Binding-site contacts:
Ligand atom C8 contacts residue ARG223 of chain 1.K at 4.2 Å.
Ligand atom O4 contacts residue LYS221 of chain 1.K at 4.4 Å.
Ligand atom O7 contacts residue ASN66 of chain 1.K at 3.3 Å (h-bond).
Ligand atom C5 contacts residue ASN89 of chain 1.K at 3.6 Å.
Ligand atom C7 contacts residue ASN66 of chain 1.K at 3.6 Å.
Ligand atom C7 contacts residue ARG223 of chain 1.K at 3.6 Å.
Ligand atom C7 contacts residue GLU68 of chain 1.K at 3.9 Å.
Ligand atom C1 contacts residue ASN89 of chain 1.K at 1.4 Å.
Ligand atom O2 contacts residue LYS221 of chain 1.K at 3.2 Å (salt-bridge).
Ligand atom C1 contacts residue ARG223 of chain 1.K at 4.3 Å.
Ligand atom N2 contacts residue ARG223 of chain 1.K at 3.9 Å.
Ligand atom C8 contacts residue SER139 of chain 1.K at 3.9 Å.
Ligand atom O3 contacts residue GLY224 of chain 1.K at 3.4 Å (h-bond).
Ligand atom O3 contacts residue LYS221 of chain 1.K at 3.8 Å.
Ligand atom O5 contacts residue ASN89 of chain 1.K at 2.3 Å (h-bond).
Ligand atom O7 contacts residue ARG223 of chain 1.K at 3.5 Å (salt-bridge).
Ligand atom C5 contacts residue ARG223 of chain 1.K at 3.8 Å.
Ligand atom C3 contacts residue ASN89 of chain 1.K at 3.8 Å.
Ligand atom C3 contacts residue ARG223 of chain 1.K at 3.5 Å.
Ligand atom C7 contacts residue ASN89 of chain 1.K at 3.3 Å.
Ligand atom C8 contacts residue ASN66 of chain 1.K at 3.2 Å.
Ligand atom N2 contacts residue GLU68 of chain 1.K at 3.8 Å.
Ligand atom C6 contacts residue ARG223 of chain 1.K at 3.5 Å.
Ligand atom O6 contacts residue GLU88 of chain 1.K at 3.6 Å.
Ligand atom C2 contacts residue ARG223 of chain 1.K at 3.5 Å.
Ligand atom C7 contacts residue CYS92 of chain 1.K at 4.3 Å (hydrophobic).
Ligand atom C2 contacts residue ASN89 of chain 1.K at 2.5 Å.
Ligand atom C4 contacts residue ASN89 of chain 1.K at 4.2 Å.
Ligand atom C4 contacts residue ARG223 of chain 1.K at 3.8 Å.
Ligand atom C8 contacts residue CYS92 of chain 1.K at 4.4 Å (hydrophobic).
Ligand atom C8 contacts residue PRO67 of chain 1.K at 4.2 Å (hydrophobic).
Ligand atom O5 contacts residue ARG223 of chain 1.K at 3.3 Å (salt-bridge).
Ligand atom C8 contacts residue GLU68 of chain 1.K at 3.6 Å.
Ligand atom C2 contacts residue LYS221 of chain 1.K at 4.3 Å.
Ligand atom O7 contacts residue ASN89 of chain 1.K at 3.1 Å (h-bond).
Ligand atom N2 contacts residue ASN89 of chain 1.K at 3.0 Å (h-bond).
Ligand atom O3 contacts residue ARG223 of chain 1.K at 2.8 Å (salt-bridge).
Ligand atom O7 contacts residue CYS92 of chain 1.K at 3.5 Å.
Ligand atom O6 contacts residue ARG223 of chain 1.K at 3.4 Å.
Ligand atom O5 contacts residue GLU88 of chain 1.K at 4.2 Å.

This protein binds this small molecule.
Small molecule (SMILES): CC(=O)N[C@H]1[C@H](O[C@H]2[C@H](O)[C@@H](NC(C)=O)CO[C@@H]2CO)O[C@H](CO)[C@@H](O[C@@H]2O[C@H](CO)[C@@H](O)[C@H](O[C@H]3O[C@H](CO)[C@@H](O)[C@H](O)[C@@H]3O[C@H]3O[C@H](CO)[C@@H](O)[C@H](O)[C@@H]3O)[C@@H]2O)[C@@H]1O

Sequence of chain 1.K:
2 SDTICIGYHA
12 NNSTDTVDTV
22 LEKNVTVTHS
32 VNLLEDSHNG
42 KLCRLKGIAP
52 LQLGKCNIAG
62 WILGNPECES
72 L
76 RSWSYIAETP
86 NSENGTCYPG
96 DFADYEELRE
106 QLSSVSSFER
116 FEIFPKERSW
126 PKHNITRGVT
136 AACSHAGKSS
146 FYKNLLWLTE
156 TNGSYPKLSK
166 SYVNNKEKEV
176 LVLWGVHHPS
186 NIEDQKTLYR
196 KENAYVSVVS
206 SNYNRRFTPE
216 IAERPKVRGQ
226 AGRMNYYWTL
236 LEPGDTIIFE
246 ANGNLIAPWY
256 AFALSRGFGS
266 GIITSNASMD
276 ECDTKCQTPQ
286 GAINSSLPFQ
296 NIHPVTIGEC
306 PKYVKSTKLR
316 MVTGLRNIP